Binding-site contacts:
Ligand atom C81 contacts residue VAL98 of chain 1.C at 4.0 Å (hydrophobic).
Ligand atom C18 contacts residue ALA101 of chain 1.C at 4.4 Å (hydrophobic).
Ligand atom C77 contacts residue ALA303 of chain 1.B at 4.4 Å (hydrophobic).
Ligand atom C79 contacts residue ALA101 of chain 1.C at 3.6 Å (hydrophobic).
Ligand atom C01 contacts residue ILE328 of chain 1.B at 3.9 Å (hydrophobic).
Ligand atom C08 contacts residue VAL98 of chain 1.C at 3.8 Å (hydrophobic).
Ligand atom C03 contacts residue ALA101 of chain 1.C at 3.9 Å (hydrophobic).
Ligand atom C81 contacts residue GLY97 of chain 1.C at 4.3 Å.
Ligand atom C07 contacts residue LEU52 of chain 1.J at 4.1 Å (hydrophobic).
Ligand atom C75 contacts residue LEU300 of chain 1.B at 3.9 Å (hydrophobic).
Ligand atom C20 contacts residue ALA303 of chain 1.B at 4.4 Å (hydrophobic).
Ligand atom O28 contacts residue ASN109 of chain 1.C at 3.3 Å (h-bond).
Ligand atom C76 contacts residue ILE102 of chain 1.C at 3.8 Å (hydrophobic).
Ligand atom C80 contacts residue ALA101 of chain 1.C at 4.2 Å (hydrophobic).
Ligand atom O52 contacts residue LEU300 of chain 1.B at 4.3 Å.
Ligand atom C80 contacts residue VAL305 of chain 1.B at 3.7 Å (hydrophobic).
Ligand atom C78 contacts residue VAL305 of chain 1.B at 3.5 Å (hydrophobic).
Ligand atom C24 contacts residue ALA105 of chain 1.C at 4.4 Å (hydrophobic).
Ligand atom C76 contacts residue LEU300 of chain 1.B at 4.0 Å (hydrophobic).
Ligand atom C11 contacts residue GLY93 of chain 1.C at 3.7 Å.
Ligand atom C75 contacts residue ILE102 of chain 1.C at 4.3 Å (hydrophobic).
Ligand atom C21 contacts residue ALA303 of chain 1.B at 4.1 Å (hydrophobic).
Ligand atom C76 contacts residue ALA101 of chain 1.C at 4.3 Å (hydrophobic).
Ligand atom O52 contacts residue ALA302 of chain 1.B at 4.2 Å.
Ligand atom C81 contacts residue VAL305 of chain 1.B at 4.4 Å (hydrophobic).
Ligand atom C27 contacts residue ASN109 of chain 1.C at 3.6 Å.
Ligand atom C09 contacts residue LEU52 of chain 1.J at 4.1 Å (hydrophobic).
Ligand atom C22 contacts residue ALA105 of chain 1.C at 3.8 Å (hydrophobic).
Ligand atom C08 contacts residue LEU94 of chain 1.C at 3.3 Å (hydrophobic).
Ligand atom C08 contacts residue ILE328 of chain 1.B at 4.0 Å (hydrophobic).
Ligand atom C81 contacts residue ALA101 of chain 1.C at 4.0 Å (hydrophobic).
Ligand atom C78 contacts residue ALA303 of chain 1.B at 3.2 Å (hydrophobic).
Ligand atom C01 contacts residue VAL305 of chain 1.B at 3.7 Å (hydrophobic).
Ligand atom C25 contacts residue ALA105 of chain 1.C at 3.8 Å (hydrophobic).
Ligand atom C21 contacts residue ALA105 of chain 1.C at 4.4 Å (hydrophobic).
Ligand atom C07 contacts residue ILE328 of chain 1.B at 4.1 Å (hydrophobic).
Ligand atom C15 contacts residue LEU52 of chain 1.J at 3.2 Å (hydrophobic).
Ligand atom C17 contacts residue ALA101 of chain 1.C at 4.2 Å (hydrophobic).
Ligand atom O23 contacts residue LEU300 of chain 1.B at 4.1 Å.
Ligand atom C14 contacts residue LEU52 of chain 1.J at 4.3 Å (hydrophobic).

Sequence of chain 1.C:
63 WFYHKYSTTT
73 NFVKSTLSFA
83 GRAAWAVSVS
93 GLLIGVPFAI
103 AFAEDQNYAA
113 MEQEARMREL

Sequence of chain 1.J:
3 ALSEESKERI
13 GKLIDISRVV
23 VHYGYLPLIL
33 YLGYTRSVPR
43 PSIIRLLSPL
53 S

This small molecule binds to this protein.
Small molecule (SMILES): C[C@@H]1CC[C@@]2(OC1)O[C@H]1C[C@H]3[C@@H]4CC=C5C[C@@H](OCCC(CO)CO)CC[C@]5(C)[C@H]4CC[C@]3(C)[C@H]1[C@@H]2C

Sequence of chain 1.B:
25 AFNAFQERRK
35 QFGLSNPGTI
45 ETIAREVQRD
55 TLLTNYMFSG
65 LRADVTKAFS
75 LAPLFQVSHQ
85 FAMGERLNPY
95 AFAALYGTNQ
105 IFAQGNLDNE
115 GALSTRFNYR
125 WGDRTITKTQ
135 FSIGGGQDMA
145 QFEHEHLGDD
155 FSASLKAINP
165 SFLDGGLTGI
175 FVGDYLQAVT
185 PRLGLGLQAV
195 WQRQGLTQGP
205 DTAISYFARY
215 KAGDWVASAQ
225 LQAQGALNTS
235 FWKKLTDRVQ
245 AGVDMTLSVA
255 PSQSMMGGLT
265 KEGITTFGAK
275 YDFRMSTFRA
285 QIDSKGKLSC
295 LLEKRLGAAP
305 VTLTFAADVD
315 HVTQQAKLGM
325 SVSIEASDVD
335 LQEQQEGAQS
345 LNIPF